This protein binds this small molecule.
Small molecule (SMILES): CC(=O)N[C@@H]1[C@@H](O)[C@H](O)[C@@H](CO)O[C@H]1O

Sequence of chain 1.D:
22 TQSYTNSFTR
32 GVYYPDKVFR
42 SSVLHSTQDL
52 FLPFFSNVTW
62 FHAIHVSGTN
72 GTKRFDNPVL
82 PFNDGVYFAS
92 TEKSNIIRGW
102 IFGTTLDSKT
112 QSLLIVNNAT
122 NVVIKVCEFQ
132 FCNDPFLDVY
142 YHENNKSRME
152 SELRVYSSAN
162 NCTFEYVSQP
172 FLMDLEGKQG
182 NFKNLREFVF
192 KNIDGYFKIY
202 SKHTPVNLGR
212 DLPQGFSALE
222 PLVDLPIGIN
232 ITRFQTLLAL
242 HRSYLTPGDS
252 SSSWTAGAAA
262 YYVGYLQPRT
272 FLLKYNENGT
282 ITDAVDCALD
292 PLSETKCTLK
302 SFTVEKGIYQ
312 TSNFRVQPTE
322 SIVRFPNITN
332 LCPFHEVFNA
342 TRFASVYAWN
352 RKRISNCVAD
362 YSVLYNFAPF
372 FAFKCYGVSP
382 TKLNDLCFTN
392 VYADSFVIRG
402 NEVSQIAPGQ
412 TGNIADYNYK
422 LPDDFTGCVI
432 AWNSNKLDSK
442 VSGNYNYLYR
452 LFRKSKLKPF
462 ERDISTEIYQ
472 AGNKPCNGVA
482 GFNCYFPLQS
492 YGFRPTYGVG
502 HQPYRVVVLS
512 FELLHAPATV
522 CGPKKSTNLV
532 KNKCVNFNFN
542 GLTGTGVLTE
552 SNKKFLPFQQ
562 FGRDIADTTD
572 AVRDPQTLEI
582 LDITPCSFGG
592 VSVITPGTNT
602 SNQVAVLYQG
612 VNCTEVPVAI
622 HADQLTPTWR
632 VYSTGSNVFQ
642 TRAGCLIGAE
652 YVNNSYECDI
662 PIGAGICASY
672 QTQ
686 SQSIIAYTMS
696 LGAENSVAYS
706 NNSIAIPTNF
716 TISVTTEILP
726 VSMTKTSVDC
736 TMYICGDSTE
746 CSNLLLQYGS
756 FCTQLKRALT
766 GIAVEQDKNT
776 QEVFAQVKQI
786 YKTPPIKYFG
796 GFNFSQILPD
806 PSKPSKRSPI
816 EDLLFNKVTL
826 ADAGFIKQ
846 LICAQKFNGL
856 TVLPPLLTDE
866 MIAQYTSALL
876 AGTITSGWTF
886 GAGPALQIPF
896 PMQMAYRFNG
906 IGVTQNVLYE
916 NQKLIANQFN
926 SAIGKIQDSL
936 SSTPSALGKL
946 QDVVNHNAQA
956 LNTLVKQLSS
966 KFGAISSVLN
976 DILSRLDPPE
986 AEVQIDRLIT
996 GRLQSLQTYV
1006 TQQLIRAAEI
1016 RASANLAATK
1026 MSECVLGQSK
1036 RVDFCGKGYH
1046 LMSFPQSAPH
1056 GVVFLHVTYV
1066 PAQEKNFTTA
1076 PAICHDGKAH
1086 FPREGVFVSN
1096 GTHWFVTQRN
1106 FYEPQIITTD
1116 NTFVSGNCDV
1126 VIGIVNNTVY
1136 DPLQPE

Binding-site contacts:
Ligand atom N2 contacts residue ASN1131 of chain 1.D at 2.9 Å (h-bond).
Ligand atom C8 contacts residue ASN1131 of chain 1.D at 4.4 Å.
Ligand atom C1 contacts residue ASN1131 of chain 1.D at 1.4 Å.
Ligand atom C2 contacts residue ASN1131 of chain 1.D at 2.4 Å.
Ligand atom C7 contacts residue ASN1131 of chain 1.D at 3.7 Å.
Ligand atom C3 contacts residue ASN1131 of chain 1.D at 3.8 Å.
Ligand atom O7 contacts residue ASN1131 of chain 1.D at 4.0 Å.
Ligand atom C5 contacts residue ASN1131 of chain 1.D at 3.7 Å.
Ligand atom O5 contacts residue ASN1131 of chain 1.D at 2.4 Å (h-bond).
Ligand atom C4 contacts residue ASN1131 of chain 1.D at 4.2 Å.